A small-molecule ligand and the protein it binds are described below.
Small molecule (SMILES): CC(=O)N[C@@H]1[C@@H](O)[C@H](O)[C@@H](CO)O[C@H]1O

Binding-site contacts:
Ligand atom O5 contacts residue ASN343 of chain 1.B at 2.3 Å (h-bond).
Ligand atom C1 contacts residue ASN343 of chain 1.B at 1.4 Å.
Ligand atom C7 contacts residue ASN343 of chain 1.B at 3.8 Å.
Ligand atom O7 contacts residue ASN343 of chain 1.B at 4.3 Å.
Ligand atom C4 contacts residue ASN343 of chain 1.B at 4.2 Å.
Ligand atom C2 contacts residue ASN343 of chain 1.B at 2.4 Å.
Ligand atom C8 contacts residue LEU341 of chain 1.B at 3.5 Å (hydrophobic).
Ligand atom C5 contacts residue ASN343 of chain 1.B at 3.6 Å.
Ligand atom N2 contacts residue ASN343 of chain 1.B at 2.9 Å (h-bond).
Ligand atom C3 contacts residue ASN343 of chain 1.B at 3.7 Å.

Sequence of chain 1.B:
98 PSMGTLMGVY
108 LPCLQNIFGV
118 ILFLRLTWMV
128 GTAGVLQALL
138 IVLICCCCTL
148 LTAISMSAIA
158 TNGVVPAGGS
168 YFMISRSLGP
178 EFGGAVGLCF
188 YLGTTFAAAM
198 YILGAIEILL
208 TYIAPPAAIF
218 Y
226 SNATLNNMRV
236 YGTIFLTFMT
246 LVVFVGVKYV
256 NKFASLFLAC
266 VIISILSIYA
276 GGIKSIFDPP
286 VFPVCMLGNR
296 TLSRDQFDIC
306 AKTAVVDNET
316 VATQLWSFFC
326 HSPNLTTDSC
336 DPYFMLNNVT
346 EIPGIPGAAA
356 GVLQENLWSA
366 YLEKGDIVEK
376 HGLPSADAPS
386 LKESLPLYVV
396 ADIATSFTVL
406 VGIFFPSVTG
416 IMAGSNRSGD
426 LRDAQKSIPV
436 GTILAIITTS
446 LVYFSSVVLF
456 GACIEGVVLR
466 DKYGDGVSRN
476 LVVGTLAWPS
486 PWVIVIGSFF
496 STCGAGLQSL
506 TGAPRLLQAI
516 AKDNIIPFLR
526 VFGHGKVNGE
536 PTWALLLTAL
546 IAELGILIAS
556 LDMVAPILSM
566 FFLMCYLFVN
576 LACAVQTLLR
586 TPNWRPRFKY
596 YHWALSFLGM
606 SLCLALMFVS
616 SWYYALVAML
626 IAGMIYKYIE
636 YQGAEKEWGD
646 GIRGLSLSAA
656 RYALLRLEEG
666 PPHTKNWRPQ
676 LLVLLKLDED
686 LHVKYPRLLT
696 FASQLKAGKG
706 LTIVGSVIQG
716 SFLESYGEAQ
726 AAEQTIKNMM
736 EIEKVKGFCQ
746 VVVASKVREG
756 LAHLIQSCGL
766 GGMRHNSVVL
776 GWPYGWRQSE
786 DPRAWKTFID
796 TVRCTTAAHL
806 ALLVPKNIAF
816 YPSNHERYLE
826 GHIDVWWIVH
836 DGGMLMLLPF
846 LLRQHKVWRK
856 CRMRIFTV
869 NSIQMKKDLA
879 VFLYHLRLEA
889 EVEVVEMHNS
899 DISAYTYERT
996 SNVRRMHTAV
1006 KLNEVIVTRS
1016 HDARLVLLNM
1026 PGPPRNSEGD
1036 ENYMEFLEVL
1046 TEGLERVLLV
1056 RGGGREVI